Sequence of chain 1.C:
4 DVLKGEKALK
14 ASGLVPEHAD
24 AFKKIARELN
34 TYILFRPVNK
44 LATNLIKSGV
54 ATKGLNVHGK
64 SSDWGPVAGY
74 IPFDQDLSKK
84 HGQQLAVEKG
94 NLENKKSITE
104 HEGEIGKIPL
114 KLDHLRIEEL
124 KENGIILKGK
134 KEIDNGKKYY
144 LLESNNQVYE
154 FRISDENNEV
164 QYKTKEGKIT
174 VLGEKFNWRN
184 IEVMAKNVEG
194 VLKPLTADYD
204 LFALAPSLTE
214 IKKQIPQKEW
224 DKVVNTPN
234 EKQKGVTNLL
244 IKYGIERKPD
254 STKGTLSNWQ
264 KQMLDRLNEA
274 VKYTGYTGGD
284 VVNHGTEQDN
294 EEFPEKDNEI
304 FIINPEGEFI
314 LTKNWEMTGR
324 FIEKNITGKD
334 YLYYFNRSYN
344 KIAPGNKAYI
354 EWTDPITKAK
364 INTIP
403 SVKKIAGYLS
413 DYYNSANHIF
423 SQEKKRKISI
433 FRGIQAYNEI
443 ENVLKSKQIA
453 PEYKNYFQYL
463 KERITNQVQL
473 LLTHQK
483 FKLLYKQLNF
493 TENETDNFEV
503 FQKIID

Binding-site contacts:
Ligand atom O2' contacts residue HIS61 of chain 1.C at 3.2 Å (h-bond).
Ligand atom O3G contacts residue SER64 of chain 1.C at 3.5 Å (h-bond).
Ligand atom O2B contacts residue ASP201 of chain 1.C at 2.9 Å (salt-bridge).
Ligand atom C5 contacts residue ASN293 of chain 1.C at 3.7 Å.
Ligand atom PG contacts residue SER64 of chain 1.C at 3.4 Å.
Ligand atom O4' contacts residue ASN293 of chain 1.C at 3.3 Å (h-bond).
Ligand atom O2G contacts residue SER64 of chain 1.C at 3.6 Å (h-bond).
Ligand atom O3G contacts residue LYS56 of chain 1.C at 2.8 Å.
Ligand atom O2G contacts residue LYS82 of chain 1.C at 2.6 Å (salt-bridge).
Ligand atom O1A contacts residue HIS287 of chain 1.C at 3.6 Å.
Ligand atom N1 contacts residue THR258 of chain 1.C at 3.2 Å (h-bond).
Ligand atom N6 contacts residue GLY288 of chain 1.C at 3.1 Å.
Ligand atom C1' contacts residue ASN293 of chain 1.C at 3.4 Å.
Ligand atom O1A contacts residue ASP203 of chain 1.C at 3.7 Å.
Ligand atom O1G contacts residue SER64 of chain 1.C at 3.0 Å (h-bond).
Ligand atom O1G contacts residue LYS82 of chain 1.C at 3.8 Å.
Ligand atom O1A contacts residue YB1 of chain 1.K at 2.2 Å.
Ligand atom O5' contacts residue YB1 of chain 1.K at 3.7 Å.
Ligand atom PB contacts residue ASP203 of chain 1.C at 3.7 Å.
Ligand atom O2A contacts residue LYS56 of chain 1.C at 3.2 Å (salt-bridge).
Ligand atom O2G contacts residue LYS63 of chain 1.C at 3.5 Å (salt-bridge).
Ligand atom PG contacts residue LYS82 of chain 1.C at 3.7 Å.
Ligand atom O3A contacts residue YB1 of chain 1.K at 3.6 Å.
Ligand atom O5' contacts residue ASP203 of chain 1.C at 3.5 Å (salt-bridge).
Ligand atom N7 contacts residue HIS287 of chain 1.C at 3.4 Å.
Ligand atom PA contacts residue LYS56 of chain 1.C at 3.6 Å.
Ligand atom N3 contacts residue ASN293 of chain 1.C at 3.6 Å.
Ligand atom O1B contacts residue ARG39 of chain 1.C at 2.7 Å (salt-bridge).
Ligand atom O2B contacts residue YB1 of chain 1.K at 3.1 Å.
Ligand atom O1A contacts residue LYS56 of chain 1.C at 3.5 Å (salt-bridge).
Ligand atom N1 contacts residue GLY257 of chain 1.C at 3.3 Å.
Ligand atom O1B contacts residue YB1 of chain 1.K at 3.5 Å.
Ligand atom PA contacts residue YB1 of chain 1.K at 3.3 Å.
Ligand atom C4 contacts residue ASN293 of chain 1.C at 3.6 Å.
Ligand atom O1B contacts residue ASP203 of chain 1.C at 2.7 Å (salt-bridge).
Ligand atom N6 contacts residue THR289 of chain 1.C at 3.4 Å (h-bond).
Ligand atom PB contacts residue YB1 of chain 1.K at 3.5 Å.
Ligand atom N9 contacts residue ASN293 of chain 1.C at 3.4 Å.
Ligand atom O2B contacts residue LYS56 of chain 1.C at 3.5 Å.
Ligand atom N6 contacts residue THR258 of chain 1.C at 3.6 Å.

This small molecule binds to this protein.
Small molecule (SMILES): Nc1ncnc2c1ncn2[C@@H]1O[C@H](CO[P](=O)(O)O[P](=O)(O)OP(=O)(O)O)C[C@H]1O